Binding-site contacts:
Ligand atom C5 contacts residue ASN165 of chain 2.G at 3.8 Å.
Ligand atom O5 contacts residue GLU163 of chain 2.G at 3.6 Å.
Ligand atom O6 contacts residue NAG1 of chain 2.DA at 3.2 Å.
Ligand atom C4 contacts residue ASN246 of chain 2.G at 4.2 Å.
Ligand atom C5 contacts residue ASN246 of chain 2.G at 3.6 Å.
Ligand atom O5 contacts residue GLN164 of chain 2.G at 3.7 Å.
Ligand atom O5 contacts residue ASN165 of chain 2.G at 3.0 Å.
Ligand atom O5 contacts residue ASN246 of chain 2.G at 2.3 Å (h-bond).
Ligand atom C2 contacts residue ASN246 of chain 2.G at 2.6 Å.
Ligand atom C6 contacts residue GLU163 of chain 2.G at 3.6 Å.
Ligand atom C8 contacts residue ASN246 of chain 2.G at 3.2 Å.
Ligand atom C8 contacts residue THR248 of chain 2.G at 4.1 Å.
Ligand atom C7 contacts residue NAG1 of chain 2.DA at 4.4 Å.
Ligand atom C3 contacts residue ASN246 of chain 2.G at 3.9 Å.
Ligand atom C1 contacts residue ASN165 of chain 2.G at 4.0 Å.
Ligand atom O6 contacts residue ASN165 of chain 2.G at 3.3 Å (h-bond).
Ligand atom C8 contacts residue ARG201 of chain 2.G at 3.3 Å.
Ligand atom C7 contacts residue ASN246 of chain 2.G at 2.9 Å.
Ligand atom O7 contacts residue NAG1 of chain 2.DA at 3.8 Å.
Ligand atom O7 contacts residue SER247 of chain 2.G at 3.9 Å.
Ligand atom N2 contacts residue ASN246 of chain 2.G at 2.4 Å (h-bond).
Ligand atom C8 contacts residue ILE217 of chain 1.G at 3.6 Å (hydrophobic).
Ligand atom C1 contacts residue ASN246 of chain 2.G at 1.4 Å.
Ligand atom C6 contacts residue ASN165 of chain 2.G at 3.5 Å.
Ligand atom O7 contacts residue ASN246 of chain 2.G at 3.6 Å.
Ligand atom C7 contacts residue ARG201 of chain 2.G at 4.3 Å.
Ligand atom C2 contacts residue GLN164 of chain 2.G at 4.3 Å.
Ligand atom O7 contacts residue GLU163 of chain 2.G at 4.0 Å.
Ligand atom C4 contacts residue GLU163 of chain 2.G at 4.3 Å.
Ligand atom C5 contacts residue NAG1 of chain 2.DA at 3.9 Å.
Ligand atom C5 contacts residue GLU163 of chain 2.G at 3.6 Å.
Ligand atom O6 contacts residue ASP188 of chain 1.G at 2.9 Å (salt-bridge).
Ligand atom C6 contacts residue NAG1 of chain 2.DA at 4.2 Å.
Ligand atom C6 contacts residue ASP188 of chain 1.G at 4.2 Å.
Ligand atom O3 contacts residue GLU163 of chain 2.G at 3.9 Å.
Ligand atom C3 contacts residue GLU163 of chain 2.G at 4.4 Å.
Ligand atom C8 contacts residue NAG1 of chain 2.DA at 4.1 Å.
Ligand atom O7 contacts residue THR248 of chain 2.G at 3.1 Å.
Ligand atom C7 contacts residue THR248 of chain 2.G at 3.9 Å.
Ligand atom C1 contacts residue GLN164 of chain 2.G at 3.9 Å.

Sequence of chain 2.G:
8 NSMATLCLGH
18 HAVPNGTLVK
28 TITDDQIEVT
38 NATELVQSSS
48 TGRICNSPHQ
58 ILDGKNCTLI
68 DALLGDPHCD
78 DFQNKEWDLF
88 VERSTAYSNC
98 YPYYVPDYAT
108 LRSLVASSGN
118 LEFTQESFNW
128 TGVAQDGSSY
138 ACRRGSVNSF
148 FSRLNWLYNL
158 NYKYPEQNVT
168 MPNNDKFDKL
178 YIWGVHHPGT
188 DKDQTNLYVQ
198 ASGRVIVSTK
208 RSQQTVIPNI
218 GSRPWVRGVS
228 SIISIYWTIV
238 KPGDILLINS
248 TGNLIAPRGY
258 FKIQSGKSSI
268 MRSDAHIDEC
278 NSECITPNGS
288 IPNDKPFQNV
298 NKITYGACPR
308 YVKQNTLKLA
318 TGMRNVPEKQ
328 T

Sequence of chain 1.G:
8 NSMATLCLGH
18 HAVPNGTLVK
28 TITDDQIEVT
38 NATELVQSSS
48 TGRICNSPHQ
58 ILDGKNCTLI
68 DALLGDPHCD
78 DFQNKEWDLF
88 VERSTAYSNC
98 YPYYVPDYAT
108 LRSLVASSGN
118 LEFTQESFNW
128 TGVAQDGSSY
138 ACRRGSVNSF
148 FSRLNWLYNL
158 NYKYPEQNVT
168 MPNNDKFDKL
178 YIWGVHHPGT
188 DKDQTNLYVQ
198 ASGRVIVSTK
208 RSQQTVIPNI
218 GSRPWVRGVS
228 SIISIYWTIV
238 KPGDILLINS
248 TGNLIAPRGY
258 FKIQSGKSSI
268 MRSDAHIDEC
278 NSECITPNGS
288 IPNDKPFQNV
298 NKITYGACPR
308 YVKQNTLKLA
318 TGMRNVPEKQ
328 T

This small molecule binds to this protein.
Small molecule (SMILES): CC(=O)N[C@H]1[C@H](O[C@H]2[C@H](O)[C@@H](NC(C)=O)CO[C@@H]2CO)O[C@H](CO)[C@@H](O[C@@H]2O[C@H](CO)[C@@H](O)[C@H](O[C@H]3O[C@H](CO)[C@@H](O)[C@H](O)[C@@H]3O)[C@@H]2O)[C@@H]1O